Binding-site contacts:
Ligand atom C8 contacts residue PRO202 of chain 1.R at 4.4 Å (hydrophobic).
Ligand atom N7 contacts residue HIS411 of chain 1.R at 3.7 Å.
Ligand atom C6 contacts residue GLY420 of chain 1.R at 4.3 Å.
Ligand atom C6 contacts residue PRO202 of chain 1.R at 4.0 Å (hydrophobic).
Ligand atom C5' contacts residue PRO202 of chain 1.R at 4.2 Å (hydrophobic).
Ligand atom C6 contacts residue SER413 of chain 1.R at 4.4 Å.
Ligand atom C5 contacts residue PRO202 of chain 1.R at 3.9 Å (hydrophobic).
Ligand atom C4 contacts residue PRO202 of chain 1.R at 4.0 Å (hydrophobic).
Ligand atom N3 contacts residue PRO202 of chain 1.R at 4.2 Å.
Ligand atom N9 contacts residue PRO412 of chain 1.R at 4.4 Å.
Ligand atom N1 contacts residue PRO202 of chain 1.R at 4.0 Å.
Ligand atom N3 contacts residue PRO412 of chain 1.R at 4.0 Å.
Ligand atom N1 contacts residue GLY420 of chain 1.R at 3.2 Å (h-bond).
Ligand atom N6 contacts residue GLY420 of chain 1.R at 3.6 Å.
Ligand atom C5 contacts residue PRO412 of chain 1.R at 4.1 Å (hydrophobic).
Ligand atom C8 contacts residue HIS411 of chain 1.R at 3.4 Å.
Ligand atom C6 contacts residue PRO412 of chain 1.R at 3.6 Å (hydrophobic).
Ligand atom O1P contacts residue PRO202 of chain 1.R at 4.1 Å.
Ligand atom N6 contacts residue VAL201 of chain 1.R at 4.5 Å.
Ligand atom C6 contacts residue VAL201 of chain 1.R at 4.5 Å (hydrophobic).
Ligand atom N9 contacts residue HIS411 of chain 1.R at 4.5 Å.
Ligand atom P contacts residue PRO202 of chain 1.R at 4.4 Å.
Ligand atom C2 contacts residue PRO412 of chain 1.R at 4.2 Å (hydrophobic).
Ligand atom N7 contacts residue PRO202 of chain 1.R at 4.2 Å.
Ligand atom O3P contacts residue PRO202 of chain 1.R at 4.1 Å.
Ligand atom N1 contacts residue VAL201 of chain 1.R at 4.0 Å.
Ligand atom C4 contacts residue PRO412 of chain 1.R at 4.1 Å (hydrophobic).
Ligand atom O5' contacts residue PRO202 of chain 1.R at 4.1 Å.
Ligand atom N7 contacts residue SER413 of chain 1.R at 4.3 Å.
Ligand atom N9 contacts residue PRO202 of chain 1.R at 4.3 Å.
Ligand atom O3' contacts residue HIS409 of chain 1.S at 4.4 Å.
Ligand atom N1 contacts residue PRO412 of chain 1.R at 3.7 Å.
Ligand atom N6 contacts residue PRO412 of chain 1.R at 3.6 Å.
Ligand atom C2' contacts residue HIS411 of chain 1.R at 4.3 Å.
Ligand atom N6 contacts residue SER413 of chain 1.R at 3.6 Å.
Ligand atom C2 contacts residue GLY420 of chain 1.R at 3.8 Å.
Ligand atom O4' contacts residue PRO202 of chain 1.R at 4.4 Å.
Ligand atom C2 contacts residue PRO202 of chain 1.R at 4.0 Å (hydrophobic).

The protein below binds the small molecule below.
Small molecule (SMILES): Nc1ncnc2c1ncn2[C@H]1C[C@H](O)[C@@H](COP(=O)(O)O)O1

Sequence of chain 1.R:
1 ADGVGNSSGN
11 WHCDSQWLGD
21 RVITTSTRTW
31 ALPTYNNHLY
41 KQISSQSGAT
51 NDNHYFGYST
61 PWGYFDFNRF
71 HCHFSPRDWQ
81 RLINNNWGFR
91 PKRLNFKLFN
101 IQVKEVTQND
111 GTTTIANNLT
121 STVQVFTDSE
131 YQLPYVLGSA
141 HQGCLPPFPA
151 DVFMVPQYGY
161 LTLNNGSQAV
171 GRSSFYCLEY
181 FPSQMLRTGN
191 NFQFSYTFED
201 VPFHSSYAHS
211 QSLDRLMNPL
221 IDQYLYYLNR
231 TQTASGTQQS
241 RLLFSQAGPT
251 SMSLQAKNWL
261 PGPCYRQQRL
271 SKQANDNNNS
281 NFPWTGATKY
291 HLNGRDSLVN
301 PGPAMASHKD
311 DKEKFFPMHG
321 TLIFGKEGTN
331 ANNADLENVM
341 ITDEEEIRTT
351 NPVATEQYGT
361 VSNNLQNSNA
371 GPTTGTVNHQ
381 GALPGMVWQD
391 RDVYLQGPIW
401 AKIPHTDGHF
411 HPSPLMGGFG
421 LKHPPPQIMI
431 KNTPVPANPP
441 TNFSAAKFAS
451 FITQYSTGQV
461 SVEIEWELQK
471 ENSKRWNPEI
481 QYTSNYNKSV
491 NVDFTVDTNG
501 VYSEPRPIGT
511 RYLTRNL

Sequence of chain 1.S:
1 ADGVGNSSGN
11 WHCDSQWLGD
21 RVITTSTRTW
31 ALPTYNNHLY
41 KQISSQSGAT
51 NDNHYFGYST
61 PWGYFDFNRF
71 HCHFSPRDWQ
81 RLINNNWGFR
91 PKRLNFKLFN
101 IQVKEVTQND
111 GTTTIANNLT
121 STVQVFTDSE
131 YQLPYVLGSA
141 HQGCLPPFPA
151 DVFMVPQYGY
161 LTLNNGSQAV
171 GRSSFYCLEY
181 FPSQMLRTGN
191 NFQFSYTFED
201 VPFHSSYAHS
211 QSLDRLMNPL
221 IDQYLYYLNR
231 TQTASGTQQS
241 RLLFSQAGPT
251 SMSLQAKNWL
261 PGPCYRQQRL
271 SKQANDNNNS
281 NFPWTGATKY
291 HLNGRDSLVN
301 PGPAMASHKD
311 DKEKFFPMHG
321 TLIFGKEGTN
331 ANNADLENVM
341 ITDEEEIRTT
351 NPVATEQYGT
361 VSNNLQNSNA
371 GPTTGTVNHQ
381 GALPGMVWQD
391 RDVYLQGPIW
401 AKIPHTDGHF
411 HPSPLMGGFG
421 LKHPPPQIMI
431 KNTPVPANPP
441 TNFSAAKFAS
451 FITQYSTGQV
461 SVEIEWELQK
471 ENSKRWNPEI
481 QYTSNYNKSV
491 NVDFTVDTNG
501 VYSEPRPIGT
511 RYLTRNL